Sequence of chain 1.A:
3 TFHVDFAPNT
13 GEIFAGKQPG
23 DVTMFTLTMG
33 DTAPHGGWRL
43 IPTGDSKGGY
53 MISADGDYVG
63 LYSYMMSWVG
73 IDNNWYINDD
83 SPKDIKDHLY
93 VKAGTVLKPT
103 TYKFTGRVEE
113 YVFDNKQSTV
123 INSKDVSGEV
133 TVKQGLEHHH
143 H

This small molecule binds to this protein.
Small molecule (SMILES): CC(C)(C)OC=O

Binding-site contacts:
Ligand atom O1 contacts residue LEU138 of chain 1.A at 3.3 Å.
Ligand atom C contacts residue ACT1 of chain 1.G at 4.1 Å.
Ligand atom O contacts residue GLY137 of chain 1.A at 3.9 Å.
Ligand atom O1 contacts residue ACT1 of chain 1.G at 4.0 Å.
Ligand atom C contacts residue GLY137 of chain 1.A at 3.9 Å.
Ligand atom O1 contacts residue GLY137 of chain 1.A at 4.1 Å.
Ligand atom O contacts residue ACT1 of chain 1.G at 3.1 Å (h-bond).
Ligand atom O1 contacts residue ACT1 of chain 1.D at 3.9 Å.
Ligand atom O contacts residue GLN136 of chain 1.A at 3.9 Å.
Ligand atom C contacts residue LEU138 of chain 1.A at 4.1 Å (hydrophobic).